Binding-site contacts:
Ligand atom PG contacts residue TYR203 of chain 1.A at 3.7 Å.
Ligand atom N2 contacts residue TYR262 of chain 1.A at 3.5 Å (h-bond).
Ligand atom C2' contacts residue TYR262 of chain 1.A at 3.4 Å (hydrophobic).
Ligand atom N7 contacts residue HIS258 of chain 1.A at 3.6 Å.
Ligand atom C4 contacts residue HIS103 of chain 1.A at 3.7 Å.
Ligand atom O2A contacts residue HIS121 of chain 1.A at 3.6 Å (h-bond).
Ligand atom C3' contacts residue ASP207 of chain 1.A at 3.5 Å.
Ligand atom O1G contacts residue ARG254 of chain 1.A at 3.6 Å (salt-bridge).
Ligand atom C5' contacts residue TYR203 of chain 1.A at 3.3 Å (hydrophobic).
Ligand atom O2G contacts residue ARG254 of chain 1.A at 3.1 Å (salt-bridge).
Ligand atom O3G contacts residue LYS200 of chain 1.A at 3.0 Å (salt-bridge).
Ligand atom O3' contacts residue ASP207 of chain 1.A at 2.6 Å (salt-bridge).
Ligand atom O1A contacts residue ARG52 of chain 1.A at 3.0 Å (salt-bridge).
Ligand atom N9 contacts residue HIS103 of chain 1.A at 3.4 Å.
Ligand atom O6 contacts residue GLN263 of chain 1.A at 2.8 Å (h-bond).
Ligand atom O2A contacts residue HIS103 of chain 1.A at 3.0 Å (h-bond).
Ligand atom O4' contacts residue ARG52 of chain 1.A at 3.2 Å (salt-bridge).
Ligand atom O2G contacts residue TYR203 of chain 1.A at 2.8 Å (h-bond).
Ligand atom O3G contacts residue TYR203 of chain 1.A at 3.6 Å.
Ligand atom C8 contacts residue HIS103 of chain 1.A at 3.4 Å.
Ligand atom N1 contacts residue TYR262 of chain 1.A at 3.2 Å (h-bond).
Ligand atom C3' contacts residue TYR203 of chain 1.A at 3.4 Å (hydrophobic).
Ligand atom C2 contacts residue TYR262 of chain 1.A at 3.5 Å (hydrophobic).
Ligand atom O1B contacts residue ARG94 of chain 1.A at 3.2 Å (salt-bridge).
Ligand atom O5' contacts residue HIS103 of chain 1.A at 3.1 Å (h-bond).
Ligand atom O3' contacts residue LEU38 of chain 1.A at 3.6 Å.
Ligand atom C6 contacts residue GLN263 of chain 1.A at 3.3 Å.
Ligand atom PB contacts residue ARG94 of chain 1.A at 3.6 Å.
Ligand atom O3' contacts residue GLN37 of chain 1.A at 3.2 Å (h-bond).
Ligand atom O1A contacts residue ASP199 of chain 1.A at 3.5 Å (salt-bridge).
Ligand atom PA contacts residue HIS103 of chain 1.A at 3.6 Å.
Ligand atom N7 contacts residue HIS103 of chain 1.A at 3.7 Å.
Ligand atom O4' contacts residue HIS103 of chain 1.A at 3.4 Å.
Ligand atom O1B contacts residue ASP199 of chain 1.A at 3.7 Å.
Ligand atom O3' contacts residue TYR203 of chain 1.A at 3.6 Å.
Ligand atom O2B contacts residue HIS121 of chain 1.A at 3.7 Å.
Ligand atom N2 contacts residue LEU38 of chain 1.A at 3.2 Å (h-bond).
Ligand atom O3A contacts residue ARG94 of chain 1.A at 3.3 Å (salt-bridge).
Ligand atom O2A contacts residue HIS98 of chain 1.A at 3.5 Å (h-bond).
Ligand atom O3A contacts residue ASP199 of chain 1.A at 2.8 Å (salt-bridge).

This protein binds this small molecule.
Small molecule (SMILES): Nc1nc2c(ncn2[C@H]2C[C@H](O)[C@@H](CO[P](=O)(O)O[P](=O)(O)OP(=O)(O)O)O2)c(=O)[nH]1

Sequence of chain 1.A:
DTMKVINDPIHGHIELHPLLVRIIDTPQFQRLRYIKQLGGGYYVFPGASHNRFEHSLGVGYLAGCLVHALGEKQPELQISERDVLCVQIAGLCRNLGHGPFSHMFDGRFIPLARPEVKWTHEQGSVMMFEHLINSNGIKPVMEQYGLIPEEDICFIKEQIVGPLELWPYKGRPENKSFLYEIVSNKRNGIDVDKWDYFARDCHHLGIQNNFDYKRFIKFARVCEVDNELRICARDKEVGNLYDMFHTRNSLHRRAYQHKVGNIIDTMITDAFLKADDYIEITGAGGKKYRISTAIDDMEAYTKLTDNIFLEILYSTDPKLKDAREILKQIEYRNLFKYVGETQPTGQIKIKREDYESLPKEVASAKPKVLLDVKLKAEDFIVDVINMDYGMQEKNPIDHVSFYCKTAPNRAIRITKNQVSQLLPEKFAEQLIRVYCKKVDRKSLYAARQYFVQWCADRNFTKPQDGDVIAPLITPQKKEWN